Binding-site contacts:
Ligand atom C8 contacts residue NAG1 of chain 1.E at 4.4 Å.
Ligand atom O5 contacts residue ASN523 of chain 1.A at 4.3 Å.
Ligand atom C6 contacts residue SER550 of chain 1.A at 3.9 Å.
Ligand atom O7 contacts residue NAG1 of chain 1.E at 3.8 Å.
Ligand atom C2 contacts residue ASN548 of chain 1.A at 2.3 Å.
Ligand atom C3 contacts residue NAG1 of chain 1.E at 3.8 Å.
Ligand atom C4 contacts residue ASN548 of chain 1.A at 4.1 Å.
Ligand atom N2 contacts residue ASN548 of chain 1.A at 2.8 Å (h-bond).
Ligand atom C6 contacts residue CYS551 of chain 1.A at 4.5 Å (hydrophobic).
Ligand atom C8 contacts residue ASN548 of chain 1.A at 4.3 Å.
Ligand atom C7 contacts residue NAG1 of chain 1.E at 4.0 Å.
Ligand atom C3 contacts residue ASN548 of chain 1.A at 3.6 Å.
Ligand atom C4 contacts residue SER550 of chain 1.A at 4.5 Å.
Ligand atom N2 contacts residue NAG1 of chain 1.E at 3.9 Å.
Ligand atom C5 contacts residue ASN548 of chain 1.A at 3.7 Å.
Ligand atom O7 contacts residue ASN548 of chain 1.A at 4.4 Å.
Ligand atom N2 contacts residue ASP572 of chain 1.A at 2.9 Å (salt-bridge).
Ligand atom C6 contacts residue GLY525 of chain 1.A at 4.3 Å.
Ligand atom C3 contacts residue ASP572 of chain 1.A at 4.0 Å.
Ligand atom C8 contacts residue VAL570 of chain 1.A at 4.0 Å (hydrophobic).
Ligand atom O6 contacts residue GLU526 of chain 1.A at 3.3 Å (salt-bridge).
Ligand atom C7 contacts residue ASN548 of chain 1.A at 3.7 Å.
Ligand atom C8 contacts residue ASP572 of chain 1.A at 4.2 Å.
Ligand atom C7 contacts residue ASP572 of chain 1.A at 3.8 Å.
Ligand atom C1 contacts residue SER550 of chain 1.A at 3.1 Å.
Ligand atom C6 contacts residue GLU526 of chain 1.A at 3.4 Å.
Ligand atom C1 contacts residue ASP572 of chain 1.A at 3.5 Å.
Ligand atom O5 contacts residue SER550 of chain 1.A at 2.9 Å (h-bond).
Ligand atom O4 contacts residue NAG1 of chain 1.E at 4.2 Å.
Ligand atom C5 contacts residue SER550 of chain 1.A at 3.2 Å.
Ligand atom C2 contacts residue SER550 of chain 1.A at 4.3 Å.
Ligand atom O6 contacts residue ALA501 of chain 1.A at 4.2 Å.
Ligand atom O3 contacts residue NAG1 of chain 1.E at 3.3 Å (h-bond).
Ligand atom O5 contacts residue GLY525 of chain 1.A at 4.0 Å.
Ligand atom C4 contacts residue NAG1 of chain 1.E at 4.2 Å.
Ligand atom C1 contacts residue ASN548 of chain 1.A at 1.4 Å.
Ligand atom C2 contacts residue ASP572 of chain 1.A at 3.6 Å.
Ligand atom O6 contacts residue GLY525 of chain 1.A at 4.3 Å.
Ligand atom C5 contacts residue NAG1 of chain 1.E at 3.9 Å.
Ligand atom O5 contacts residue ASN548 of chain 1.A at 2.4 Å (h-bond).

Sequence of chain 1.A:
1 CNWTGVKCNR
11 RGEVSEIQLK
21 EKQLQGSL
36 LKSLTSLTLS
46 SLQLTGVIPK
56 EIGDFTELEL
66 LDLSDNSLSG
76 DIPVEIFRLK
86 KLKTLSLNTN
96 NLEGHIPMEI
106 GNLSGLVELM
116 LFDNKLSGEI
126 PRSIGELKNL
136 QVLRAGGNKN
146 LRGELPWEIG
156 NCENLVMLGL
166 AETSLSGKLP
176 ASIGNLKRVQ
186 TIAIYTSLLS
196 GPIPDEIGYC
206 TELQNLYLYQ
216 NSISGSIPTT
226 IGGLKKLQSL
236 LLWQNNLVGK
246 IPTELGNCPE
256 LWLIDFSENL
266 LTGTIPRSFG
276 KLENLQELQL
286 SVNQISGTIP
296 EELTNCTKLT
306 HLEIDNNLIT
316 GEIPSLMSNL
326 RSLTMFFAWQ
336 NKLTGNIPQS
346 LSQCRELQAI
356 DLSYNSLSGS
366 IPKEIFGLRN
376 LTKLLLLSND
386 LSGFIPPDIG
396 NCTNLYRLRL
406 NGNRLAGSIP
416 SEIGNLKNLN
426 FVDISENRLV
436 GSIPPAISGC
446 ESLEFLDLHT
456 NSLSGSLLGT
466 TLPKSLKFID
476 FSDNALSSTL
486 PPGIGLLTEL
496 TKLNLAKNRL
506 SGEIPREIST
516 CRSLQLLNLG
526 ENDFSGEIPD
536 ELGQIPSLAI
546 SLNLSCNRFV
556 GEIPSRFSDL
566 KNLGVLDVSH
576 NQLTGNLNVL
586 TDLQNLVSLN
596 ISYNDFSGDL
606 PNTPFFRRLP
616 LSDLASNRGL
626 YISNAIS

The protein below binds the small molecule below.
Small molecule (SMILES): CC(=O)N[C@@H]1[C@@H](O)[C@H](O)[C@@H](CO)O[C@H]1O